Sequence of chain 1.E:
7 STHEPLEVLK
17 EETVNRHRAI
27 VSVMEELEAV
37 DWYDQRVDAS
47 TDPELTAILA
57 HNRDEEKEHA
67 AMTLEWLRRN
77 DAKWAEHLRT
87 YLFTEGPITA

This protein binds this small molecule.
Small molecule (SMILES): O=C(O)CO

Sequence of chain 1.D:
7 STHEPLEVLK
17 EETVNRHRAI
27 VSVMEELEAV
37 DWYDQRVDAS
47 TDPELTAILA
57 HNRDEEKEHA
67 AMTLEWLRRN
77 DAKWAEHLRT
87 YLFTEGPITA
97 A

Binding-site contacts:
Ligand atom O2 contacts residue GLU31 of chain 1.D at 4.2 Å.
Ligand atom O2 contacts residue FE1 of chain 1.OA at 3.2 Å.
Ligand atom C contacts residue GLU32 of chain 1.D at 4.2 Å.
Ligand atom O contacts residue GLU62 of chain 1.E at 3.0 Å (salt-bridge).
Ligand atom O contacts residue GLU62 of chain 1.D at 3.0 Å (salt-bridge).
Ligand atom OXT contacts residue GLU31 of chain 1.E at 3.5 Å (salt-bridge).
Ligand atom C contacts residue GLU31 of chain 1.E at 4.4 Å.
Ligand atom O2 contacts residue GLU32 of chain 1.D at 2.7 Å (salt-bridge).
Ligand atom CA contacts residue ALA35 of chain 1.D at 4.0 Å (hydrophobic).
Ligand atom O2 contacts residue ALA35 of chain 1.E at 3.6 Å.
Ligand atom CA contacts residue GLU32 of chain 1.D at 3.9 Å.
Ligand atom C contacts residue GLU32 of chain 1.E at 4.4 Å.
Ligand atom O contacts residue FE1 of chain 1.OA at 2.6 Å.
Ligand atom C contacts residue FE1 of chain 1.SA at 3.6 Å.
Ligand atom O contacts residue FE1 of chain 1.SA at 2.5 Å.
Ligand atom O2 contacts residue TYR39 of chain 1.E at 3.8 Å.
Ligand atom C contacts residue GLU62 of chain 1.D at 4.0 Å.
Ligand atom C contacts residue ALA35 of chain 1.E at 3.6 Å (hydrophobic).
Ligand atom OXT contacts residue ALA35 of chain 1.D at 3.7 Å.
Ligand atom O2 contacts residue GLU62 of chain 1.E at 3.1 Å (salt-bridge).
Ligand atom O contacts residue ALA35 of chain 1.E at 4.1 Å.
Ligand atom C contacts residue FE1 of chain 1.OA at 3.6 Å.
Ligand atom CA contacts residue FE1 of chain 1.OA at 3.8 Å.
Ligand atom O contacts residue GLU32 of chain 1.E at 3.8 Å.
Ligand atom C contacts residue ALA35 of chain 1.D at 3.6 Å (hydrophobic).
Ligand atom OXT contacts residue GLU62 of chain 1.D at 4.3 Å.
Ligand atom O contacts residue ALA35 of chain 1.D at 4.0 Å.
Ligand atom CA contacts residue GLU62 of chain 1.E at 4.1 Å.
Ligand atom C contacts residue GLU62 of chain 1.E at 3.9 Å.
Ligand atom OXT contacts residue ALA35 of chain 1.E at 3.8 Å.
Ligand atom OXT contacts residue GLU32 of chain 1.E at 4.1 Å.
Ligand atom CA contacts residue ALA35 of chain 1.E at 3.7 Å (hydrophobic).
Ligand atom OXT contacts residue FE1 of chain 1.SA at 3.9 Å.
Ligand atom CA contacts residue GLU31 of chain 1.D at 3.5 Å.
Ligand atom O contacts residue GLU32 of chain 1.D at 3.8 Å.